Sequence of chain 1.B:
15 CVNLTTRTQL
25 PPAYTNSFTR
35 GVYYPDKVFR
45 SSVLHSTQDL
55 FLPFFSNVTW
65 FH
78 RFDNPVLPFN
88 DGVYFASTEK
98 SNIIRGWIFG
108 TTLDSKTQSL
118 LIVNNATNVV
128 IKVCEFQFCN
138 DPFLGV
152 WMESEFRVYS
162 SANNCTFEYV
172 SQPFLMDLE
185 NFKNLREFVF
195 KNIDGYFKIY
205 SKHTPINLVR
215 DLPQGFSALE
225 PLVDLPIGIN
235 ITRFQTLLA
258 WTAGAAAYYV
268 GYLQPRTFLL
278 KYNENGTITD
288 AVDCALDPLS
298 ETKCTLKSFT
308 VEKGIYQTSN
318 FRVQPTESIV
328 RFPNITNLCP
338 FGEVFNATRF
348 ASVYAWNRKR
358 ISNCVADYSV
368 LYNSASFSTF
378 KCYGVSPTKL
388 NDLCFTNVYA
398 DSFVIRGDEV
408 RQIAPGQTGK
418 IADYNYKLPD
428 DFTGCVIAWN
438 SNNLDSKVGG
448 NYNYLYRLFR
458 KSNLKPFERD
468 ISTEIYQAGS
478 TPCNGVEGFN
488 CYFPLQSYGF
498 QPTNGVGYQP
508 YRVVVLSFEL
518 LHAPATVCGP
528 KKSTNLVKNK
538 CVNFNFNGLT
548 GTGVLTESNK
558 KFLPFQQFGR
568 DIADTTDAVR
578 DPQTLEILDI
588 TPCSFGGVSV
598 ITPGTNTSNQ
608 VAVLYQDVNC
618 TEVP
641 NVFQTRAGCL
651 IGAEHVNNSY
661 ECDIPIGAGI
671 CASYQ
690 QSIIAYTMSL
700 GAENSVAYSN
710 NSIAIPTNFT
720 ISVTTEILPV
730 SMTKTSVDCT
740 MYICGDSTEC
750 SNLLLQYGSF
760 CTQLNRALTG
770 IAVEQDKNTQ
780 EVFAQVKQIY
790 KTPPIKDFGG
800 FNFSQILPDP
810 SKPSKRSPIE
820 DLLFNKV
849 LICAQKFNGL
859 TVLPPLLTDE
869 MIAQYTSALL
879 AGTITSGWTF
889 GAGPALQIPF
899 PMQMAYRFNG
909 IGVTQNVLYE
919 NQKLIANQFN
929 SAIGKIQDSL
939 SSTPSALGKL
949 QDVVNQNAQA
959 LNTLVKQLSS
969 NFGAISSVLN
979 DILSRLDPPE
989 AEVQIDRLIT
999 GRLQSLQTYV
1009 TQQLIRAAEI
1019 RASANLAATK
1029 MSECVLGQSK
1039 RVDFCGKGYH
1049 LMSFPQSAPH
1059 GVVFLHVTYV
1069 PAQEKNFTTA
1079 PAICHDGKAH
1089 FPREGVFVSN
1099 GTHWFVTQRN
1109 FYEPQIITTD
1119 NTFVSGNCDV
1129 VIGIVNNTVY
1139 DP

Binding-site contacts:
Ligand atom N2 contacts residue ASN616 of chain 1.B at 2.8 Å (h-bond).
Ligand atom C3 contacts residue ASN616 of chain 1.B at 3.7 Å.
Ligand atom C7 contacts residue ASN616 of chain 1.B at 3.2 Å.
Ligand atom C2 contacts residue ASN616 of chain 1.B at 2.4 Å.
Ligand atom O5 contacts residue THR618 of chain 1.B at 4.3 Å.
Ligand atom C4 contacts residue ASN616 of chain 1.B at 4.2 Å.
Ligand atom C5 contacts residue ASN616 of chain 1.B at 3.7 Å.
Ligand atom O7 contacts residue ASN616 of chain 1.B at 3.2 Å (h-bond).
Ligand atom C1 contacts residue THR618 of chain 1.B at 4.4 Å.
Ligand atom O5 contacts residue ASN616 of chain 1.B at 2.4 Å (h-bond).
Ligand atom C8 contacts residue ASN616 of chain 1.B at 3.8 Å.
Ligand atom C8 contacts residue GLN644 of chain 1.B at 3.6 Å.
Ligand atom C1 contacts residue ASN616 of chain 1.B at 1.4 Å.

A protein and the small-molecule ligand that binds it are described below.
Small molecule (SMILES): CC(=O)N[C@@H]1[C@@H](O)[C@H](O)[C@@H](CO)O[C@H]1O